Binding-site contacts:
Ligand atom C3 contacts residue PHE127 of chain 1.A at 3.8 Å (hydrophobic).
Ligand atom C3 contacts residue TYR90 of chain 1.A at 3.6 Å (hydrophobic).
Ligand atom C31 contacts residue ARG147 of chain 1.A at 3.3 Å.
Ligand atom N12 contacts residue TYR90 of chain 1.A at 3.7 Å.
Ligand atom C13 contacts residue TYR90 of chain 1.A at 3.8 Å (hydrophobic).
Ligand atom N23 contacts residue GLY32 of chain 1.A at 3.6 Å.
Ligand atom C25 contacts residue GLY30 of chain 1.A at 3.4 Å.
Ligand atom C8 contacts residue ILE137 of chain 1.A at 3.8 Å (hydrophobic).
Ligand atom F27 contacts residue LEU49 of chain 1.A at 3.4 Å.
Ligand atom C11 contacts residue TYR90 of chain 1.A at 3.4 Å (hydrophobic).
Ligand atom C2 contacts residue LEU49 of chain 1.A at 3.5 Å (hydrophobic).
Ligand atom F33 contacts residue TYR90 of chain 1.A at 3.4 Å.
Ligand atom O7 contacts residue ILE137 of chain 1.A at 3.7 Å.
Ligand atom C9 contacts residue TYR90 of chain 1.A at 3.6 Å (hydrophobic).
Ligand atom F33 contacts residue PHE127 of chain 1.A at 3.4 Å.
Ligand atom N19 contacts residue ASP51 of chain 1.A at 2.8 Å (salt-bridge).
Ligand atom C17 contacts residue ASP51 of chain 1.A at 3.5 Å.
Ligand atom N19 contacts residue ASP247 of chain 1.A at 2.9 Å (salt-bridge).
Ligand atom C24 contacts residue GLY30 of chain 1.A at 3.3 Å.
Ligand atom F33 contacts residue TRP95 of chain 1.A at 3.0 Å.
Ligand atom C4 contacts residue TYR90 of chain 1.A at 3.6 Å (hydrophobic).
Ligand atom N23 contacts residue GLY249 of chain 1.A at 3.7 Å.
Ligand atom C30 contacts residue ILE145 of chain 1.A at 3.8 Å (hydrophobic).
Ligand atom C22 contacts residue GLY249 of chain 1.A at 3.2 Å.
Ligand atom C8 contacts residue TYR90 of chain 1.A at 3.6 Å (hydrophobic).
Ligand atom O29 contacts residue TYR217 of chain 1.A at 3.6 Å.
Ligand atom C20 contacts residue SER54 of chain 1.A at 3.8 Å.
Ligand atom C28 contacts residue GLY53 of chain 1.A at 3.7 Å.
Ligand atom N18 contacts residue ASP51 of chain 1.A at 2.7 Å (salt-bridge).
Ligand atom C1 contacts residue LEU49 of chain 1.A at 3.7 Å (hydrophobic).
Ligand atom C17 contacts residue GLY249 of chain 1.A at 3.5 Å.
Ligand atom C24 contacts residue GLN31 of chain 1.A at 3.6 Å.
Ligand atom O7 contacts residue PHE127 of chain 1.A at 3.4 Å.
Ligand atom C24 contacts residue GLY32 of chain 1.A at 3.5 Å.
Ligand atom F27 contacts residue GLY249 of chain 1.A at 2.9 Å.
Ligand atom O7 contacts residue TYR90 of chain 1.A at 3.3 Å.
Ligand atom C30 contacts residue ARG147 of chain 1.A at 3.7 Å.
Ligand atom N19 contacts residue GLY249 of chain 1.A at 3.6 Å.
Ligand atom O16 contacts residue GLY249 of chain 1.A at 3.8 Å.
Ligand atom C6 contacts residue GLY249 of chain 1.A at 3.5 Å.

Sequence of chain 1.A:
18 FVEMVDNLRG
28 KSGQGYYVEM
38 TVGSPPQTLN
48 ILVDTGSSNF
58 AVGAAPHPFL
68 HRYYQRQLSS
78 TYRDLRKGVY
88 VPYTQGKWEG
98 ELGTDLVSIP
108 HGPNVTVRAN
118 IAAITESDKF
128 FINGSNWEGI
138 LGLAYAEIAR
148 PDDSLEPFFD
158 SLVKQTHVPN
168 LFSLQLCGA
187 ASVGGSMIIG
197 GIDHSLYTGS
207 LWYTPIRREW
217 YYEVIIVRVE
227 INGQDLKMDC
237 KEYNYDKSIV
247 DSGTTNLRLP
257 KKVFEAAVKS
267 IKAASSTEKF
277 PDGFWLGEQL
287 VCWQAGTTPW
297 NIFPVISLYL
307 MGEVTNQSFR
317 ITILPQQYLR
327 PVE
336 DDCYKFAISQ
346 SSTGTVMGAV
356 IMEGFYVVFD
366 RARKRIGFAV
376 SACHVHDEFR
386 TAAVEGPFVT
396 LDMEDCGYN

A small-molecule ligand and the protein it binds are described below.
Small molecule (SMILES): NC1=N[C@@]2(CO1)c1cc(-c3cccnc3F)ccc1Oc1c2cc(C2=CCCOC2)nc1F